A small-molecule ligand and the protein it binds are described below.
Small molecule (SMILES): O=c1[nH]c(=O)c2nn[nH]c2[nH]1

Sequence of chain 4.A:
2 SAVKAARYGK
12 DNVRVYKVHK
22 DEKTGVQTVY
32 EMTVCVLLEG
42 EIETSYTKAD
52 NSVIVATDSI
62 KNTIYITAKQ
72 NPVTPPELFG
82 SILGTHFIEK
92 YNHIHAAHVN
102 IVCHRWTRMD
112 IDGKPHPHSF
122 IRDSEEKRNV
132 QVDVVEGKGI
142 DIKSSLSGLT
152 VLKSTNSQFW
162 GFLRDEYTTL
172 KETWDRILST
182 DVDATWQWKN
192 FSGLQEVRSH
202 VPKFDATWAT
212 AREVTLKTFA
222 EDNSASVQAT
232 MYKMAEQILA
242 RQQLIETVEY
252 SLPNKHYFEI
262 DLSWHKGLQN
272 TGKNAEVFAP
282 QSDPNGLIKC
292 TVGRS

Sequence of chain 1.A:
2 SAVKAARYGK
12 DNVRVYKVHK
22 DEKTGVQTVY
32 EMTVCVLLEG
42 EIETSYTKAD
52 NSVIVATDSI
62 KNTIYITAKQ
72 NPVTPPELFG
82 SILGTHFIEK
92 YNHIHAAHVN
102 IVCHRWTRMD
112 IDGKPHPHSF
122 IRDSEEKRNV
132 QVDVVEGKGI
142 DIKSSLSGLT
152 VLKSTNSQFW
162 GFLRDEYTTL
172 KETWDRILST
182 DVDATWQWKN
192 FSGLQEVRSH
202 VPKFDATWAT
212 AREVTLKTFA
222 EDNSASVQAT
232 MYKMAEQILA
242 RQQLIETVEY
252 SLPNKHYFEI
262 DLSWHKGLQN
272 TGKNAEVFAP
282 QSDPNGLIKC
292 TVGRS

Binding-site contacts:
Ligand atom N3 contacts residue ASN255 of chain 4.A at 3.4 Å (h-bond).
Ligand atom N8 contacts residue OXY1 of chain 4.D at 3.7 Å.
Ligand atom O2 contacts residue VAL228 of chain 4.A at 2.9 Å (h-bond).
Ligand atom O2 contacts residue ARG177 of chain 4.A at 2.8 Å (salt-bridge).
Ligand atom C6 contacts residue OXY1 of chain 4.D at 3.6 Å.
Ligand atom N7 contacts residue OXY1 of chain 4.D at 3.6 Å.
Ligand atom N9 contacts residue OXY1 of chain 4.D at 3.5 Å (h-bond).
Ligand atom C2 contacts residue ARG177 of chain 4.A at 3.5 Å.
Ligand atom N7 contacts residue ALA57 of chain 1.A at 3.5 Å.
Ligand atom O6 contacts residue ILE55 of chain 1.A at 3.5 Å.
Ligand atom N8 contacts residue ALA57 of chain 1.A at 3.8 Å.
Ligand atom N3 contacts residue ARG177 of chain 4.A at 3.0 Å (salt-bridge).
Ligand atom N1 contacts residue GLN229 of chain 4.A at 3.0 Å (h-bond).
Ligand atom O6 contacts residue THR58 of chain 1.A at 3.8 Å.
Ligand atom C6 contacts residue PHE160 of chain 4.A at 3.4 Å (hydrophobic).
Ligand atom N8 contacts residue ASP59 of chain 1.A at 3.7 Å.
Ligand atom N8 contacts residue THR58 of chain 1.A at 3.2 Å (h-bond).
Ligand atom C2 contacts residue ASN255 of chain 4.A at 3.9 Å.
Ligand atom N3 contacts residue OXY1 of chain 4.D at 3.4 Å (h-bond).
Ligand atom N3 contacts residue PHE160 of chain 4.A at 3.6 Å.
Ligand atom O2 contacts residue GLN229 of chain 4.A at 3.8 Å.
Ligand atom N9 contacts residue PHE160 of chain 4.A at 3.4 Å.
Ligand atom C2 contacts residue OXY1 of chain 4.D at 3.6 Å.
Ligand atom O2 contacts residue SER227 of chain 4.A at 3.5 Å.
Ligand atom N7 contacts residue PHE160 of chain 4.A at 3.6 Å.
Ligand atom O6 contacts residue GLN229 of chain 4.A at 2.9 Å (h-bond).
Ligand atom N1 contacts residue PHE160 of chain 4.A at 3.6 Å.
Ligand atom C4 contacts residue PHE160 of chain 4.A at 3.3 Å (hydrophobic).
Ligand atom C4 contacts residue ARG177 of chain 4.A at 3.8 Å.
Ligand atom N1 contacts residue OXY1 of chain 4.D at 3.6 Å.
Ligand atom O6 contacts residue TYR9 of chain 1.A at 3.9 Å.
Ligand atom N9 contacts residue LEU171 of chain 4.A at 3.8 Å.
Ligand atom C4 contacts residue OXY1 of chain 4.D at 3.3 Å.
Ligand atom N8 contacts residue LEU171 of chain 4.A at 3.7 Å.
Ligand atom C5 contacts residue OXY1 of chain 4.D at 3.4 Å.
Ligand atom C6 contacts residue GLN229 of chain 4.A at 3.7 Å.
Ligand atom N7 contacts residue THR58 of chain 1.A at 2.8 Å (h-bond).
Ligand atom C5 contacts residue PHE160 of chain 4.A at 3.3 Å (hydrophobic).
Ligand atom C2 contacts residue PHE160 of chain 4.A at 3.6 Å (hydrophobic).
Ligand atom N8 contacts residue PHE160 of chain 4.A at 3.6 Å.